Binding-site contacts:
Ligand atom C16 contacts residue GSH1 of chain 1.M at 3.7 Å.
Ligand atom C18 contacts residue MET11 of chain 1.D at 3.6 Å (hydrophobic).
Ligand atom C15 contacts residue GSH1 of chain 1.M at 3.9 Å.
Ligand atom O19 contacts residue LEU199 of chain 1.D at 3.7 Å.
Ligand atom C11 contacts residue ARG14 of chain 1.D at 3.1 Å.
Ligand atom C3 contacts residue MET99 of chain 1.D at 3.9 Å (hydrophobic).
Ligand atom C17 contacts residue TRP104 of chain 1.D at 3.2 Å (hydrophobic).
Ligand atom C12 contacts residue TRP104 of chain 1.D at 3.2 Å (hydrophobic).
Ligand atom C10 contacts residue SER100 of chain 1.D at 3.8 Å.
Ligand atom C7 contacts residue ARG14 of chain 1.D at 3.9 Å.
Ligand atom C15 contacts residue TYR8 of chain 1.D at 3.7 Å (hydrophobic).
Ligand atom C2 contacts residue GLY13 of chain 1.D at 3.4 Å.
Ligand atom C13 contacts residue MET11 of chain 1.D at 3.7 Å (hydrophobic).
Ligand atom C24 contacts residue PHE9 of chain 1.D at 3.8 Å (hydrophobic).
Ligand atom C10 contacts residue ASP96 of chain 1.D at 3.5 Å.
Ligand atom C10 contacts residue ARG14 of chain 1.D at 3.7 Å.
Ligand atom C5 contacts residue MET99 of chain 1.D at 3.7 Å (hydrophobic).
Ligand atom O19 contacts residue MET11 of chain 1.D at 3.7 Å.
Ligand atom C4 contacts residue GLY13 of chain 1.D at 3.9 Å.
Ligand atom C13 contacts residue TRP104 of chain 1.D at 3.7 Å (hydrophobic).
Ligand atom C1 contacts residue GLY13 of chain 1.D at 3.3 Å.
Ligand atom C8 contacts residue ASP96 of chain 1.D at 3.4 Å.
Ligand atom C8 contacts residue MET99 of chain 1.D at 3.2 Å (hydrophobic).
Ligand atom C9 contacts residue GLY13 of chain 1.D at 3.8 Å.
Ligand atom N20 contacts residue TRP104 of chain 1.D at 3.7 Å.
Ligand atom C28 contacts residue PHE9 of chain 1.D at 3.6 Å (hydrophobic).
Ligand atom C16 contacts residue MET11 of chain 1.D at 3.5 Å (hydrophobic).
Ligand atom O26 contacts residue GLN36 of chain 1.D at 3.5 Å (h-bond).
Ligand atom C8 contacts residue TYR152 of chain 1.D at 3.4 Å (hydrophobic).
Ligand atom C16 contacts residue TYR8 of chain 1.D at 3.8 Å (hydrophobic).
Ligand atom C11 contacts residue TRP104 of chain 1.D at 3.7 Å (hydrophobic).
Ligand atom N20 contacts residue MET11 of chain 1.D at 3.7 Å.
Ligand atom C14 contacts residue TRP104 of chain 1.D at 3.4 Å (hydrophobic).
Ligand atom N6 contacts residue GLY13 of chain 1.D at 3.4 Å.
Ligand atom C12 contacts residue ARG14 of chain 1.D at 3.7 Å.
Ligand atom C10 contacts residue MET99 of chain 1.D at 3.4 Å (hydrophobic).
Ligand atom C1 contacts residue ILE155 of chain 1.D at 3.4 Å (hydrophobic).
Ligand atom C18 contacts residue TRP104 of chain 1.D at 3.8 Å (hydrophobic).
Ligand atom C21 contacts residue TRP104 of chain 1.D at 3.7 Å (hydrophobic).
Ligand atom C22 contacts residue MET11 of chain 1.D at 3.8 Å (hydrophobic).

The small molecule below binds the protein below.
Small molecule (SMILES): Cc1cc2ccccc2c(-c2ccc(C(=O)NCCN3CCOCC3)cc2)n1

Sequence of chain 1.D:
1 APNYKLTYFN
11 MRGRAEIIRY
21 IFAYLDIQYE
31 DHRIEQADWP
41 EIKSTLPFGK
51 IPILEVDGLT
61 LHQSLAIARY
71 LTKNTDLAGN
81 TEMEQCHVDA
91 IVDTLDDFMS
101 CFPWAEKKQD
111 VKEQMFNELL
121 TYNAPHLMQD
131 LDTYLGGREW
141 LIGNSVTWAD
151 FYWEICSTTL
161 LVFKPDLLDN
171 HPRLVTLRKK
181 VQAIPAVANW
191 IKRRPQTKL